Sequence of chain 1.A:
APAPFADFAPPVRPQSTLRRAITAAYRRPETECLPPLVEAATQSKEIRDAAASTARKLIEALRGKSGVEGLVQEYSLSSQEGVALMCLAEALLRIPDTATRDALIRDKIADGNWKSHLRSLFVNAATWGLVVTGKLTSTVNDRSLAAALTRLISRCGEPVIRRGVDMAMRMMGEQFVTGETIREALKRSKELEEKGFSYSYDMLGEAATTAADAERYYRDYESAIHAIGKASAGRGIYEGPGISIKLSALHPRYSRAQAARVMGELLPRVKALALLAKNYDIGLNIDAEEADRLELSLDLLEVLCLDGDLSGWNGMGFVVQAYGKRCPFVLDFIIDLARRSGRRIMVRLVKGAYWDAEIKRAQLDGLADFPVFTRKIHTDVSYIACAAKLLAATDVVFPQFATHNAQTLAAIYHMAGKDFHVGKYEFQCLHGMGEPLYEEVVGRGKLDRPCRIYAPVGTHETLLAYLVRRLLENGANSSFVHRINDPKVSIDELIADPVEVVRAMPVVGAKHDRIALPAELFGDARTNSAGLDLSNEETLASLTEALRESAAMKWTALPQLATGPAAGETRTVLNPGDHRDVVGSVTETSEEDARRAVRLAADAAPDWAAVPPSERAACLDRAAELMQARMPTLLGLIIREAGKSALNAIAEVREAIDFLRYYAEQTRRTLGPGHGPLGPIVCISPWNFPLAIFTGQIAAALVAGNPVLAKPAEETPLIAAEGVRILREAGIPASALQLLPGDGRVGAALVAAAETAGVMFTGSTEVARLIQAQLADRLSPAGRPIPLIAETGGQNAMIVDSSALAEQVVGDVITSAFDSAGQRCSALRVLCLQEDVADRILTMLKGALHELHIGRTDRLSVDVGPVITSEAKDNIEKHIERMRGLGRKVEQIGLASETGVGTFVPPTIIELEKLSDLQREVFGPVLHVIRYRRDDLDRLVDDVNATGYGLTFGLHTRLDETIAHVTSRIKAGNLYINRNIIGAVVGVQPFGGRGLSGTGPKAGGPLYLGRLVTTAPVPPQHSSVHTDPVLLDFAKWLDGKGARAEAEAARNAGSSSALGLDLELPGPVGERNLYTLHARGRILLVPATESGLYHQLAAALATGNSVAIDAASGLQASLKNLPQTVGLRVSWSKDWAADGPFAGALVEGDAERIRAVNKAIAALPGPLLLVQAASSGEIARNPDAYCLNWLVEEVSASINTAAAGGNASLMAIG

This small molecule binds to this protein.
Small molecule (SMILES): O=C(O)[C@H]1C[C@@H](O)CN1

Binding-site contacts:
Ligand atom OD1 contacts residue PHE710 of chain 1.A at 4.1 Å.
Ligand atom CG contacts residue PHE1012 of chain 1.A at 3.7 Å (hydrophobic).
Ligand atom N contacts residue GLU676 of chain 1.A at 2.9 Å (salt-bridge).
Ligand atom CG contacts residue CYS846 of chain 1.A at 4.3 Å (hydrophobic).
Ligand atom N contacts residue PHE710 of chain 1.A at 3.5 Å.
Ligand atom OXT contacts residue PHE710 of chain 1.A at 3.3 Å.
Ligand atom OXT contacts residue GLY1004 of chain 1.A at 3.7 Å.
Ligand atom O contacts residue ILE1003 of chain 1.A at 3.9 Å.
Ligand atom CG contacts residue GLU676 of chain 1.A at 3.9 Å.
Ligand atom CB contacts residue ALA1005 of chain 1.A at 4.0 Å (hydrophobic).
Ligand atom C contacts residue ALA1005 of chain 1.A at 3.6 Å (hydrophobic).
Ligand atom O contacts residue GLY1004 of chain 1.A at 3.0 Å (h-bond).
Ligand atom O contacts residue PHE1012 of chain 1.A at 4.0 Å.
Ligand atom C contacts residue PHE710 of chain 1.A at 4.3 Å (hydrophobic).
Ligand atom O contacts residue SER847 of chain 1.A at 3.1 Å (h-bond).
Ligand atom C contacts residue GLY1004 of chain 1.A at 3.5 Å.
Ligand atom CA contacts residue GLY1004 of chain 1.A at 4.3 Å.
Ligand atom CD contacts residue ILE714 of chain 1.A at 3.9 Å (hydrophobic).
Ligand atom OXT contacts residue ARG845 of chain 1.A at 2.9 Å (salt-bridge).
Ligand atom OD1 contacts residue ILE714 of chain 1.A at 4.5 Å.
Ligand atom OD1 contacts residue CYS846 of chain 1.A at 3.1 Å (h-bond).
Ligand atom CB contacts residue GLU676 of chain 1.A at 3.6 Å.
Ligand atom CG contacts residue ILE714 of chain 1.A at 4.3 Å (hydrophobic).
Ligand atom CA contacts residue ALA1005 of chain 1.A at 3.8 Å (hydrophobic).
Ligand atom C contacts residue ARG845 of chain 1.A at 3.8 Å.
Ligand atom OD1 contacts residue PHE1012 of chain 1.A at 3.3 Å.
Ligand atom CB contacts residue PHE1012 of chain 1.A at 3.6 Å (hydrophobic).
Ligand atom OXT contacts residue SER847 of chain 1.A at 3.2 Å (h-bond).
Ligand atom N contacts residue ARG845 of chain 1.A at 4.5 Å.
Ligand atom C contacts residue SER847 of chain 1.A at 3.5 Å.
Ligand atom O contacts residue ALA1005 of chain 1.A at 3.0 Å (h-bond).
Ligand atom CD contacts residue GLU676 of chain 1.A at 3.3 Å.
Ligand atom CD contacts residue PHE710 of chain 1.A at 3.8 Å (hydrophobic).
Ligand atom CA contacts residue GLU676 of chain 1.A at 3.6 Å.